Binding-site contacts:
Ligand atom C1 contacts residue THR100 of chain 1.I at 4.1 Å.
Ligand atom O3 contacts residue ALA33 of chain 1.I at 3.6 Å.
Ligand atom O4 contacts residue SER99 of chain 1.I at 2.9 Å (h-bond).
Ligand atom O4 contacts residue HIS32 of chain 1.I at 2.5 Å (h-bond).
Ligand atom CBB contacts residue THR100 of chain 1.I at 3.2 Å.
Ligand atom C7 contacts residue HIS35 of chain 1.I at 4.1 Å.
Ligand atom C3 contacts residue ASP31 of chain 1.I at 4.3 Å.
Ligand atom C7 contacts residue THR100 of chain 1.I at 4.1 Å.
Ligand atom C3 contacts residue SER99 of chain 1.I at 4.5 Å.
Ligand atom C7 contacts residue ALA33 of chain 1.I at 3.9 Å (hydrophobic).
Ligand atom N2 contacts residue THR100 of chain 1.I at 4.1 Å.
Ligand atom C5 contacts residue SER99 of chain 1.I at 4.0 Å.
Ligand atom O4 contacts residue ASP31 of chain 1.I at 4.0 Å.
Ligand atom C4 contacts residue HIS32 of chain 1.I at 3.4 Å.
Ligand atom O6 contacts residue PHE102 of chain 1.I at 2.9 Å.
Ligand atom C8 contacts residue HIS35 of chain 1.I at 4.1 Å.
Ligand atom O7 contacts residue SER99 of chain 1.I at 4.3 Å.
Ligand atom C5 contacts residue HIS32 of chain 1.I at 4.0 Å.
Ligand atom C5 contacts residue PHE102 of chain 1.I at 4.1 Å (hydrophobic).
Ligand atom CBA contacts residue THR100 of chain 1.I at 4.2 Å.
Ligand atom C8 contacts residue TYR100 of chain 1.G at 3.6 Å (hydrophobic).
Ligand atom O7 contacts residue ALA33 of chain 1.I at 2.8 Å.
Ligand atom O5 contacts residue SER99 of chain 1.I at 3.3 Å (h-bond).
Ligand atom O3 contacts residue ASP31 of chain 1.I at 4.1 Å.
Ligand atom O7 contacts residue HIS35 of chain 1.I at 3.7 Å.
Ligand atom C4 contacts residue SER99 of chain 1.I at 3.9 Å.
Ligand atom C8 contacts residue HIS50 of chain 1.I at 3.9 Å.
Ligand atom C4 contacts residue ASP31 of chain 1.I at 3.6 Å.
Ligand atom C1 contacts residue SER99 of chain 1.I at 3.6 Å.
Ligand atom C8 contacts residue THR100 of chain 1.I at 3.9 Å.
Ligand atom O6 contacts residue HIS32 of chain 1.I at 4.4 Å.
Ligand atom O4 contacts residue ALA33 of chain 1.I at 4.2 Å.
Ligand atom O5 contacts residue PHE102 of chain 1.I at 3.8 Å.
Ligand atom C6 contacts residue PHE102 of chain 1.I at 3.3 Å (hydrophobic).
Ligand atom C6 contacts residue HIS32 of chain 1.I at 3.4 Å.
Ligand atom C2 contacts residue SER99 of chain 1.I at 3.6 Å.
Ligand atom O3 contacts residue HIS32 of chain 1.I at 4.1 Å.

Sequence of chain 1.G:
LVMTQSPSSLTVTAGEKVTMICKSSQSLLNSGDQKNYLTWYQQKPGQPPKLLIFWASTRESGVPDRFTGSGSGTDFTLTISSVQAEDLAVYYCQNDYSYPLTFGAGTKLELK

Sequence of chain 1.I:
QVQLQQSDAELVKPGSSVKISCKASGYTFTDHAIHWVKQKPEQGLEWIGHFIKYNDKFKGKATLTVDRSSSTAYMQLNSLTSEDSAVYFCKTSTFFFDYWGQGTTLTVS

A small-molecule ligand and the protein it binds are described below.
Small molecule (SMILES): CC(=O)N[C@H]1[C@@H](O[C@H](C)[C@H](NC(=O)[C@H](CO)NC(=O)CNC(=O)[C@@H]2CCCN2C(=O)[C@H](C)N)C(=O)N[C@@H](C)C(=O)N2CCC[C@H]2C(N)=O)O[C@H](CO)[C@H](O)[C@@H]1O